Binding-site contacts:
Ligand atom O5 contacts residue ASN231 of chain 2.A at 2.4 Å (h-bond).
Ligand atom C1 contacts residue ASN231 of chain 2.A at 1.4 Å.
Ligand atom C2 contacts residue ASN231 of chain 2.A at 2.5 Å.
Ligand atom C3 contacts residue ASN231 of chain 2.A at 3.8 Å.
Ligand atom C7 contacts residue ASN231 of chain 2.A at 3.0 Å.
Ligand atom N2 contacts residue ASN231 of chain 2.A at 2.9 Å (h-bond).
Ligand atom C8 contacts residue ASN231 of chain 2.A at 4.3 Å.
Ligand atom O7 contacts residue ASN231 of chain 2.A at 2.7 Å (h-bond).
Ligand atom C5 contacts residue ASN231 of chain 2.A at 3.7 Å.
Ligand atom C4 contacts residue ASN231 of chain 2.A at 4.2 Å.

Sequence of chain 2.A:
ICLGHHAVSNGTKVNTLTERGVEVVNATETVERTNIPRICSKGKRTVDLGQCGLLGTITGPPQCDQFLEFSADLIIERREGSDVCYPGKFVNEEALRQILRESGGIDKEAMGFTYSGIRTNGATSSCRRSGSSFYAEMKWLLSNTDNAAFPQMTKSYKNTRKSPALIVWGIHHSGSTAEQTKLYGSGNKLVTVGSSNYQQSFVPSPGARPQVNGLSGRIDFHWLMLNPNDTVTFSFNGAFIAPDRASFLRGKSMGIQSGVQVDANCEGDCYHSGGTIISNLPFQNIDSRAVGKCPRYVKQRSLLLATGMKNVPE

A small-molecule ligand and the protein it binds are described below.
Small molecule (SMILES): CC(=O)N[C@@H]1[C@@H](O)[C@H](O)[C@@H](CO)O[C@H]1O